This protein binds this small molecule.
Small molecule (SMILES): O=S(=O)(O)c1cc2c(O)c(c1)Cc1cc(S(=O)(=O)O)cc(c1O)Cc1cc(S(=O)(=O)O)cc(c1O)Cc1cc(S(=O)(=O)O)cc(c1O)C2

Binding-site contacts:
Ligand atom O11 contacts residue CYS127 of chain 1.B at 3.4 Å.
Ligand atom C20 contacts residue ARG128 of chain 1.B at 3.7 Å.
Ligand atom O9 contacts residue GLY126 of chain 1.B at 3.2 Å.
Ligand atom C11 contacts residue ARG128 of chain 1.B at 4.2 Å.
Ligand atom O12 contacts residue CYS6 of chain 1.B at 3.3 Å.
Ligand atom C27 contacts residue ARG128 of chain 1.B at 4.2 Å.
Ligand atom S3 contacts residue CYS127 of chain 1.B at 4.1 Å.
Ligand atom O11 contacts residue ARG128 of chain 1.B at 2.7 Å (salt-bridge).
Ligand atom C17 contacts residue ARG128 of chain 1.B at 3.8 Å.
Ligand atom S2 contacts residue ARG128 of chain 1.B at 3.8 Å.
Ligand atom O3 contacts residue ARG128 of chain 1.B at 3.1 Å (salt-bridge).
Ligand atom O9 contacts residue CYS127 of chain 1.B at 3.1 Å (h-bond).
Ligand atom C26 contacts residue ARG128 of chain 1.B at 3.9 Å.
Ligand atom C24 contacts residue ARG128 of chain 1.B at 3.6 Å.
Ligand atom C9 contacts residue ARG128 of chain 1.B at 3.9 Å.
Ligand atom O6 contacts residue ARG128 of chain 1.B at 4.1 Å.
Ligand atom C13 contacts residue ARG128 of chain 1.B at 3.9 Å.
Ligand atom C14 contacts residue GLY126 of chain 1.B at 3.8 Å.
Ligand atom C12 contacts residue ARG128 of chain 1.B at 3.9 Å.
Ligand atom C19 contacts residue ARG128 of chain 1.B at 3.6 Å.
Ligand atom C2 contacts residue ARG128 of chain 1.B at 3.6 Å.
Ligand atom C1 contacts residue ARG128 of chain 1.B at 3.7 Å.
Ligand atom C14 contacts residue ARG128 of chain 1.B at 3.9 Å.
Ligand atom C8 contacts residue ARG128 of chain 1.B at 3.4 Å.
Ligand atom C23 contacts residue ARG128 of chain 1.B at 4.1 Å.
Ligand atom S4 contacts residue CYS6 of chain 1.B at 3.8 Å.
Ligand atom O7 contacts residue ARG128 of chain 1.B at 3.7 Å.
Ligand atom O7 contacts residue CYS127 of chain 1.B at 4.0 Å.
Ligand atom C21 contacts residue ARG128 of chain 1.B at 3.9 Å.
Ligand atom C7 contacts residue ARG128 of chain 1.B at 3.4 Å.
Ligand atom O2 contacts residue ARG128 of chain 1.B at 3.4 Å.
Ligand atom O4 contacts residue ARG128 of chain 1.B at 2.8 Å (salt-bridge).
Ligand atom O11 contacts residue CYS6 of chain 1.B at 3.2 Å.
Ligand atom C6 contacts residue ARG128 of chain 1.B at 3.8 Å.
Ligand atom S4 contacts residue ARG128 of chain 1.B at 4.0 Å.
Ligand atom S1 contacts residue ARG128 of chain 1.B at 3.9 Å.
Ligand atom C15 contacts residue ARG128 of chain 1.B at 4.0 Å.
Ligand atom C18 contacts residue GLY126 of chain 1.B at 3.6 Å.
Ligand atom C18 contacts residue ARG128 of chain 1.B at 3.6 Å.
Ligand atom C16 contacts residue GLY126 of chain 1.B at 4.1 Å.

Sequence of chain 1.B:
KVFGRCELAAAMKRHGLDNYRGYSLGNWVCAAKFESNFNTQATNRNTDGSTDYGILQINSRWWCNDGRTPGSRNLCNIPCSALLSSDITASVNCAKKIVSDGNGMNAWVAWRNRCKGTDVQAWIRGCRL